This small molecule binds to this protein.
Small molecule (SMILES): CC(=O)N[C@H]1[C@H](O[C@H]2[C@H](O)[C@@H](NC(C)=O)CO[C@@H]2CO)O[C@H](CO)[C@@H](O)[C@@H]1O

Sequence of chain 1.A:
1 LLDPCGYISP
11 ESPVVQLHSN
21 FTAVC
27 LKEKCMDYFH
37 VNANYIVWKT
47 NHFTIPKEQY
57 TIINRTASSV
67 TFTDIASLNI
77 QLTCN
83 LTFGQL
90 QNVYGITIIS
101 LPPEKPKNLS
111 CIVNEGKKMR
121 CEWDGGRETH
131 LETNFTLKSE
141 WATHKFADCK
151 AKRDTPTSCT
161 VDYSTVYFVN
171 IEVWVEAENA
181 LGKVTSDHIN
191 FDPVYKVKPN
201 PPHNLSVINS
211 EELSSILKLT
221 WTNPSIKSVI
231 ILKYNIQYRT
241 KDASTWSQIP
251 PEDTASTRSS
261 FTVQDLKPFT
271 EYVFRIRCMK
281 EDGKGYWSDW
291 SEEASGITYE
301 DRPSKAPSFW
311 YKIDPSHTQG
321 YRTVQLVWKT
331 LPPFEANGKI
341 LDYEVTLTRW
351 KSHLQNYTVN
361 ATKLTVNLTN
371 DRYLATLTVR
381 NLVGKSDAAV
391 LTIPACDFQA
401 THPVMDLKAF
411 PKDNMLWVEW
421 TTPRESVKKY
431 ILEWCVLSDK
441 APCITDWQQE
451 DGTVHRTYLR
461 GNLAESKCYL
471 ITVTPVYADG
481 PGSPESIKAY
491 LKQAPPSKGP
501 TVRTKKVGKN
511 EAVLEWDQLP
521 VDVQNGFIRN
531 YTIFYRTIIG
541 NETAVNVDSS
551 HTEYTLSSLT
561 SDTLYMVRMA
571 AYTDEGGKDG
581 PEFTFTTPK

Binding-site contacts:
Ligand atom O6 contacts residue ASN204 of chain 1.A at 2.1 Å (h-bond).
Ligand atom C1 contacts residue ASN204 of chain 1.A at 1.5 Å.
Ligand atom C5 contacts residue HIS203 of chain 1.A at 4.2 Å.
Ligand atom C1 contacts residue HIS203 of chain 1.A at 3.5 Å.
Ligand atom C6 contacts residue HIS203 of chain 1.A at 4.5 Å.
Ligand atom C5 contacts residue ASN204 of chain 1.A at 3.0 Å.
Ligand atom O5 contacts residue HIS203 of chain 1.A at 3.8 Å.
Ligand atom C7 contacts residue ASN204 of chain 1.A at 4.3 Å.
Ligand atom O3 contacts residue ASN204 of chain 1.A at 4.2 Å.
Ligand atom C3 contacts residue ASN204 of chain 1.A at 4.0 Å.
Ligand atom N2 contacts residue HIS203 of chain 1.A at 4.4 Å.
Ligand atom C6 contacts residue ASN204 of chain 1.A at 3.1 Å.
Ligand atom O7 contacts residue ASN204 of chain 1.A at 4.2 Å.
Ligand atom O7 contacts residue HIS203 of chain 1.A at 4.3 Å.
Ligand atom N2 contacts residue ASN204 of chain 1.A at 3.8 Å.
Ligand atom O6 contacts residue HIS203 of chain 1.A at 4.4 Å.
Ligand atom O5 contacts residue ASN204 of chain 1.A at 1.9 Å (h-bond).
Ligand atom C7 contacts residue HIS203 of chain 1.A at 4.3 Å.
Ligand atom C2 contacts residue ASN204 of chain 1.A at 2.9 Å.
Ligand atom C4 contacts residue ASN204 of chain 1.A at 4.0 Å.